Binding-site contacts:
Ligand atom N2 contacts residue ASN19 of chain 1.A at 2.9 Å (h-bond).
Ligand atom C3 contacts residue ASN19 of chain 1.A at 3.8 Å.
Ligand atom O5 contacts residue ASN19 of chain 1.A at 2.3 Å (h-bond).
Ligand atom O7 contacts residue ASN19 of chain 1.A at 3.4 Å (h-bond).
Ligand atom C1 contacts residue GLU133 of chain 1.A at 4.3 Å.
Ligand atom C6 contacts residue VAL22 of chain 1.A at 4.3 Å (hydrophobic).
Ligand atom C5 contacts residue ASN19 of chain 1.A at 3.6 Å.
Ligand atom C2 contacts residue ASN19 of chain 1.A at 2.5 Å.
Ligand atom O7 contacts residue ARG136 of chain 1.A at 3.2 Å (salt-bridge).
Ligand atom C4 contacts residue ASN19 of chain 1.A at 4.2 Å.
Ligand atom O5 contacts residue VAL22 of chain 1.A at 3.8 Å.
Ligand atom O5 contacts residue GLU133 of chain 1.A at 4.0 Å.
Ligand atom C1 contacts residue ASN19 of chain 1.A at 1.4 Å.
Ligand atom O6 contacts residue LEU129 of chain 1.A at 4.4 Å.
Ligand atom O6 contacts residue VAL22 of chain 1.A at 4.5 Å.
Ligand atom C8 contacts residue ASN19 of chain 1.A at 4.5 Å.
Ligand atom C7 contacts residue ASN19 of chain 1.A at 3.3 Å.
Ligand atom C7 contacts residue ARG136 of chain 1.A at 4.2 Å.

A protein and the small-molecule ligand that binds it are described below.
Small molecule (SMILES): CC(=O)N[C@@H]1[C@@H](O)[C@H](O)[C@@H](CO)O[C@H]1O

Sequence of chain 1.A:
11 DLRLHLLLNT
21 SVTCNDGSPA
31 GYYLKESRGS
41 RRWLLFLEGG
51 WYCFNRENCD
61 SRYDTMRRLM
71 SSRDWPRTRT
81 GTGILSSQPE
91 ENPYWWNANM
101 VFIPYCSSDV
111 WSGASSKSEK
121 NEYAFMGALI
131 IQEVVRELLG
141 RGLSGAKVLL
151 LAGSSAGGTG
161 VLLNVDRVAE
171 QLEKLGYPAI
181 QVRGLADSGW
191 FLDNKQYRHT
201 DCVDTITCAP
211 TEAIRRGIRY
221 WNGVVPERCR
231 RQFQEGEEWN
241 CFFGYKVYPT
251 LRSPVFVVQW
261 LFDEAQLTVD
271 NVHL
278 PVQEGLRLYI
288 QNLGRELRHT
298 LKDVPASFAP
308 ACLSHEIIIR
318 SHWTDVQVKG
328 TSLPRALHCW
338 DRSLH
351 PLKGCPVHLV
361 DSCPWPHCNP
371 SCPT